The small molecule below binds the protein below.
Small molecule (SMILES): CC(=O)N[C@@H]1[C@@H](O)[C@H](O)[C@@H](CO)O[C@H]1O

Binding-site contacts:
Ligand atom O3 contacts residue ASN61 of chain 1.B at 4.2 Å.
Ligand atom C7 contacts residue THR63 of chain 1.B at 3.7 Å.
Ligand atom C3 contacts residue ASN61 of chain 1.B at 2.9 Å.
Ligand atom N2 contacts residue THR63 of chain 1.B at 3.6 Å (h-bond).
Ligand atom C4 contacts residue ASN61 of chain 1.B at 3.4 Å.
Ligand atom O5 contacts residue LEU16 of chain 1.B at 4.4 Å.
Ligand atom C2 contacts residue ASN61 of chain 1.B at 2.4 Å.
Ligand atom N2 contacts residue ASN61 of chain 1.B at 2.9 Å (h-bond).
Ligand atom C2 contacts residue THR63 of chain 1.B at 4.2 Å.
Ligand atom O5 contacts residue ASN61 of chain 1.B at 2.4 Å (h-bond).
Ligand atom C8 contacts residue THR63 of chain 1.B at 2.9 Å.
Ligand atom O4 contacts residue ASN61 of chain 1.B at 4.2 Å.
Ligand atom C6 contacts residue ASN61 of chain 1.B at 4.2 Å.
Ligand atom C7 contacts residue ASN61 of chain 1.B at 4.0 Å.
Ligand atom C1 contacts residue ASN61 of chain 1.B at 1.4 Å.
Ligand atom C1 contacts residue THR63 of chain 1.B at 3.7 Å.
Ligand atom C5 contacts residue ASN61 of chain 1.B at 2.8 Å.

Sequence of chain 1.B:
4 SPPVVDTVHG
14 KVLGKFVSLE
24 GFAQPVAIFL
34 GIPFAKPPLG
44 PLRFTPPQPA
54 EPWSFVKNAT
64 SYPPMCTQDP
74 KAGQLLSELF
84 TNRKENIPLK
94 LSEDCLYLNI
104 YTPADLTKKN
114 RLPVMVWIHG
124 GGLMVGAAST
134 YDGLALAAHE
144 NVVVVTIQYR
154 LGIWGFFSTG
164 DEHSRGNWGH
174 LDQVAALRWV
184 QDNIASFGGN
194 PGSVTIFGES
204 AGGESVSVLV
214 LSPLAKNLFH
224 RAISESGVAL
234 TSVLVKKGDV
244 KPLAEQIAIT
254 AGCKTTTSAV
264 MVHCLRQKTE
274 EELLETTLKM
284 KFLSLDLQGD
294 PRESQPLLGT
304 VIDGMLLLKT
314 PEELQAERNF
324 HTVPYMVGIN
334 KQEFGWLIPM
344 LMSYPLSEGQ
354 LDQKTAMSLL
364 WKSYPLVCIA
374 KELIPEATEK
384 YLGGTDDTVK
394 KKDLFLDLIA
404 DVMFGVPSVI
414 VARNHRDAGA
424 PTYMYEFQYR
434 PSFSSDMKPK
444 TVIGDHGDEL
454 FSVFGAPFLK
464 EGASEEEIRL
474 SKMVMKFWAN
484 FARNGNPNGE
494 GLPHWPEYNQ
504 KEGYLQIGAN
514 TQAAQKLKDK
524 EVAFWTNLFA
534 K